This small molecule binds to this protein.
Small molecule (SMILES): CC(=O)N[C@@H]1[C@@H](O)[C@H](O)[C@@H](CO)O[C@H]1O

Binding-site contacts:
Ligand atom C3 contacts residue ASN256 of chain 1.A at 3.9 Å.
Ligand atom C8 contacts residue ASN256 of chain 1.A at 4.1 Å.
Ligand atom N2 contacts residue THR258 of chain 1.A at 3.8 Å.
Ligand atom C5 contacts residue ASN256 of chain 1.A at 3.1 Å.
Ligand atom C7 contacts residue ASN256 of chain 1.A at 3.9 Å.
Ligand atom O5 contacts residue ASN256 of chain 1.A at 2.3 Å (h-bond).
Ligand atom C7 contacts residue THR258 of chain 1.A at 3.8 Å.
Ligand atom N2 contacts residue ASN256 of chain 1.A at 2.8 Å (h-bond).
Ligand atom C6 contacts residue ASN256 of chain 1.A at 4.3 Å.
Ligand atom O4 contacts residue ASN256 of chain 1.A at 4.4 Å.
Ligand atom C8 contacts residue THR258 of chain 1.A at 3.2 Å.
Ligand atom C1 contacts residue ASN256 of chain 1.A at 1.4 Å.
Ligand atom C2 contacts residue ASN256 of chain 1.A at 2.8 Å.
Ligand atom C4 contacts residue ASN256 of chain 1.A at 4.0 Å.
Ligand atom O4 contacts residue THR258 of chain 1.A at 4.0 Å.
Ligand atom O6 contacts residue GLU259 of chain 1.A at 4.5 Å.

Sequence of chain 1.A:
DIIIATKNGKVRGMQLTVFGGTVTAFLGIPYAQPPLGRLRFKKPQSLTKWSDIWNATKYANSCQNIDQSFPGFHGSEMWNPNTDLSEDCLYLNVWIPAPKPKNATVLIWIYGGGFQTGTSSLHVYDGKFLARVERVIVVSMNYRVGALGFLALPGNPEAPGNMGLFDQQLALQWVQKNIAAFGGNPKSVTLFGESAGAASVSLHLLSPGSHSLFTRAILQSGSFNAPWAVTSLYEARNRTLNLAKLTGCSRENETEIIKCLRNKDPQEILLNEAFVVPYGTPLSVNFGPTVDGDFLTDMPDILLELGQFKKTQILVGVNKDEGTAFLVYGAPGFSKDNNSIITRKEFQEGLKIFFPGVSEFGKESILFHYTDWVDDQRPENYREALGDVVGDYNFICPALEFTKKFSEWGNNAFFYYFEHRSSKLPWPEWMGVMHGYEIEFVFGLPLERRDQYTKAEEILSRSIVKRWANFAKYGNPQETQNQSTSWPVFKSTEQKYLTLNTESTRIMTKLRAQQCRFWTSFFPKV